Sequence of chain 1.A:
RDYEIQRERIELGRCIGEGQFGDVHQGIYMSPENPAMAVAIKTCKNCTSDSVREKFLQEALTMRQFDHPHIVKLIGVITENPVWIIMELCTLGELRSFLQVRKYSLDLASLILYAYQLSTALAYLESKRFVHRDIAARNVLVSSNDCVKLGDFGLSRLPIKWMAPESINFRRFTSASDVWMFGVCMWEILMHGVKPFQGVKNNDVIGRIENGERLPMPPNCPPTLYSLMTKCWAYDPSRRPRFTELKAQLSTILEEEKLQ

Binding-site contacts:
Ligand atom CAM contacts residue GLY95 of chain 1.A at 3.6 Å.
Ligand atom CAY contacts residue GLU20 of chain 1.A at 3.7 Å.
Ligand atom OAX contacts residue VAL26 of chain 1.A at 3.8 Å.
Ligand atom CAS contacts residue GLY95 of chain 1.A at 3.8 Å.
Ligand atom CBC contacts residue GLU20 of chain 1.A at 3.7 Å.
Ligand atom C6 contacts residue CYS92 of chain 1.A at 3.6 Å (hydrophobic).
Ligand atom C2 contacts residue CYS92 of chain 1.A at 3.8 Å (hydrophobic).
Ligand atom CAT contacts residue GLY95 of chain 1.A at 3.7 Å.
Ligand atom CL5 contacts residue MET89 of chain 1.A at 2.6 Å.
Ligand atom N1 contacts residue LEU143 of chain 1.A at 3.7 Å.
Ligand atom C6 contacts residue LEU143 of chain 1.A at 3.5 Å (hydrophobic).
Ligand atom OAJ contacts residue MET89 of chain 1.A at 3.8 Å.
Ligand atom CBA contacts residue GLU96 of chain 1.A at 3.6 Å.
Ligand atom C5 contacts residue ALA42 of chain 1.A at 3.5 Å (hydrophobic).
Ligand atom OAU contacts residue CYS92 of chain 1.A at 3.4 Å (h-bond).
Ligand atom CBI contacts residue ILE18 of chain 1.A at 2.9 Å (hydrophobic).
Ligand atom OAJ contacts residue LYS44 of chain 1.A at 3.8 Å.
Ligand atom N1 contacts residue LEU91 of chain 1.A at 3.6 Å.
Ligand atom CL5 contacts residue ALA42 of chain 1.A at 3.7 Å.
Ligand atom CAZ contacts residue ILE18 of chain 1.A at 3.5 Å (hydrophobic).
Ligand atom C4 contacts residue LEU143 of chain 1.A at 3.8 Å (hydrophobic).
Ligand atom C6 contacts residue GLU90 of chain 1.A at 3.3 Å.
Ligand atom C5 contacts residue LEU143 of chain 1.A at 3.5 Å (hydrophobic).
Ligand atom NAE contacts residue VAL26 of chain 1.A at 3.8 Å.
Ligand atom CAK contacts residue VAL26 of chain 1.A at 3.6 Å (hydrophobic).
Ligand atom OAU contacts residue LEU91 of chain 1.A at 3.6 Å.
Ligand atom C2 contacts residue LEU91 of chain 1.A at 3.8 Å (hydrophobic).
Ligand atom OAX contacts residue LYS44 of chain 1.A at 2.9 Å (salt-bridge).
Ligand atom CAS contacts residue LEU143 of chain 1.A at 3.8 Å (hydrophobic).
Ligand atom CAR contacts residue VAL26 of chain 1.A at 3.7 Å (hydrophobic).
Ligand atom NBJ contacts residue ILE18 of chain 1.A at 3.6 Å (h-bond).
Ligand atom CAV contacts residue GLN28 of chain 1.A at 3.3 Å.
Ligand atom C6 contacts residue ALA42 of chain 1.A at 3.8 Å (hydrophobic).
Ligand atom NAH contacts residue CYS92 of chain 1.A at 3.0 Å (h-bond).
Ligand atom CBG contacts residue ILE18 of chain 1.A at 3.3 Å (hydrophobic).
Ligand atom CAR contacts residue ILE18 of chain 1.A at 3.7 Å (hydrophobic).
Ligand atom N1 contacts residue CYS92 of chain 1.A at 2.9 Å (h-bond).
Ligand atom NBE contacts residue ILE18 of chain 1.A at 3.7 Å.
Ligand atom CAW contacts residue ARG140 of chain 1.A at 3.6 Å.
Ligand atom CAM contacts residue CYS92 of chain 1.A at 3.7 Å (hydrophobic).

A protein and the small-molecule ligand that binds it are described below.
Small molecule (SMILES): CN[C@@H]1CCN(C2C=CC(=Nc3ncc(Cl)c(Nc4ccccc4S(=O)(=O)NC(C)C)n3)C(OC)=C2)C1